Sequence of chain 1.B:
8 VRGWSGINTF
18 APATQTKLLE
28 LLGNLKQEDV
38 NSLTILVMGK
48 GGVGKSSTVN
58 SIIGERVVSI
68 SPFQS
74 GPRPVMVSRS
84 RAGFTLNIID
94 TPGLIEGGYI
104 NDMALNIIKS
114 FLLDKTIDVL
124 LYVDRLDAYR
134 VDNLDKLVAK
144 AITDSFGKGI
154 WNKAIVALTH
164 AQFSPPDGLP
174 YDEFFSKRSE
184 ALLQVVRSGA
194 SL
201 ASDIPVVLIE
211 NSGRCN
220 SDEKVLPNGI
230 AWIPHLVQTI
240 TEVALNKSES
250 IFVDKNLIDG

Binding-site contacts:
Ligand atom O1G contacts residue ARG133 of chain 1.B at 2.6 Å (salt-bridge).
Ligand atom O3G contacts residue GLY96 of chain 1.A at 3.2 Å (h-bond).
Ligand atom C4 contacts residue HIS163 of chain 1.A at 3.3 Å.
Ligand atom C5 contacts residue HIS163 of chain 1.A at 3.3 Å.
Ligand atom O3G contacts residue GLY48 of chain 1.A at 3.2 Å.
Ligand atom O2B contacts residue MG1 of chain 1.I at 2.0 Å.
Ligand atom O1A contacts residue SER54 of chain 1.A at 2.8 Å (h-bond).
Ligand atom O2G contacts residue MG1 of chain 1.I at 2.0 Å.
Ligand atom N3B contacts residue GLY49 of chain 1.A at 3.1 Å (h-bond).
Ligand atom O5' contacts residue SER54 of chain 1.A at 3.4 Å (h-bond).
Ligand atom C6 contacts residue ASN211 of chain 1.A at 3.4 Å.
Ligand atom O1A contacts residue GLY51 of chain 1.A at 3.5 Å.
Ligand atom O3' contacts residue PRO169 of chain 1.B at 3.4 Å.
Ligand atom PB contacts residue LYS52 of chain 1.A at 3.3 Å.
Ligand atom O6 contacts residue ASN211 of chain 1.A at 2.7 Å (h-bond).
Ligand atom O1A contacts residue SER53 of chain 1.A at 3.3 Å.
Ligand atom O4' contacts residue TYR132 of chain 1.B at 3.1 Å.
Ligand atom O2' contacts residue PRO169 of chain 1.B at 3.0 Å.
Ligand atom O6 contacts residue GLU210 of chain 1.A at 3.4 Å (salt-bridge).
Ligand atom N3 contacts residue HIS163 of chain 1.A at 3.2 Å (h-bond).
Ligand atom O1B contacts residue GLY51 of chain 1.A at 2.8 Å (h-bond).
Ligand atom O2B contacts residue SER53 of chain 1.A at 2.8 Å (h-bond).
Ligand atom PB contacts residue GLY51 of chain 1.A at 3.5 Å.
Ligand atom N7 contacts residue ASN211 of chain 1.A at 3.2 Å (h-bond).
Ligand atom O3G contacts residue GLY49 of chain 1.A at 3.3 Å (h-bond).
Ligand atom C6 contacts residue HIS163 of chain 1.A at 3.5 Å.
Ligand atom O3' contacts residue PRO69 of chain 1.A at 3.4 Å.
Ligand atom O3A contacts residue GLY51 of chain 1.A at 2.8 Å (h-bond).
Ligand atom O1B contacts residue LYS52 of chain 1.A at 2.5 Å (salt-bridge).
Ligand atom PB contacts residue MG1 of chain 1.I at 3.3 Å.
Ligand atom O2A contacts residue SER68 of chain 1.A at 3.0 Å (h-bond).
Ligand atom O3G contacts residue LYS52 of chain 1.A at 2.7 Å (salt-bridge).
Ligand atom O6 contacts residue HIS163 of chain 1.A at 3.0 Å (h-bond).
Ligand atom N1 contacts residue GLU210 of chain 1.A at 2.8 Å (salt-bridge).
Ligand atom O1G contacts residue SER72 of chain 1.A at 2.6 Å (h-bond).
Ligand atom C8 contacts residue SER54 of chain 1.A at 3.4 Å.
Ligand atom O1B contacts residue VAL50 of chain 1.A at 3.2 Å (h-bond).
Ligand atom C2 contacts residue HIS163 of chain 1.A at 3.5 Å.
Ligand atom PG contacts residue MG1 of chain 1.I at 3.3 Å.
Ligand atom O2' contacts residue ASP170 of chain 1.B at 3.1 Å (salt-bridge).

Sequence of chain 1.A:
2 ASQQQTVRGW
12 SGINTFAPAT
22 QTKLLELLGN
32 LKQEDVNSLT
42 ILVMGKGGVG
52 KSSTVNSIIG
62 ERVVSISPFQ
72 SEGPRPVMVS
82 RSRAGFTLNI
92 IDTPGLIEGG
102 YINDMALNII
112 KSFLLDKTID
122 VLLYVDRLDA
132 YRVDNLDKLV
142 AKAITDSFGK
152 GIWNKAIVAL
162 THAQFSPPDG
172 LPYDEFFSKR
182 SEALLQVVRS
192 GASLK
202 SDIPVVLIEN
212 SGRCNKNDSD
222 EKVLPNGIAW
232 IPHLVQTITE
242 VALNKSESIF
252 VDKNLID

The small molecule below binds the protein below.
Small molecule (SMILES): Nc1nc2c(ncn2[C@@H]2O[C@H](CO[P](=O)(O)O[P](=O)(O)NP(=O)(O)O)[C@@H](O)[C@H]2O)c(=O)[nH]1